A protein and the small-molecule ligand that binds it are described below.
Small molecule (SMILES): OC[C@H]1O[C@H](O[C@H]2[C@H](O)[C@@H](O)[C@@H](O)O[C@@H]2CO)[C@H](O)[C@@H](O)[C@@H]1O

Sequence of chain 1.A:
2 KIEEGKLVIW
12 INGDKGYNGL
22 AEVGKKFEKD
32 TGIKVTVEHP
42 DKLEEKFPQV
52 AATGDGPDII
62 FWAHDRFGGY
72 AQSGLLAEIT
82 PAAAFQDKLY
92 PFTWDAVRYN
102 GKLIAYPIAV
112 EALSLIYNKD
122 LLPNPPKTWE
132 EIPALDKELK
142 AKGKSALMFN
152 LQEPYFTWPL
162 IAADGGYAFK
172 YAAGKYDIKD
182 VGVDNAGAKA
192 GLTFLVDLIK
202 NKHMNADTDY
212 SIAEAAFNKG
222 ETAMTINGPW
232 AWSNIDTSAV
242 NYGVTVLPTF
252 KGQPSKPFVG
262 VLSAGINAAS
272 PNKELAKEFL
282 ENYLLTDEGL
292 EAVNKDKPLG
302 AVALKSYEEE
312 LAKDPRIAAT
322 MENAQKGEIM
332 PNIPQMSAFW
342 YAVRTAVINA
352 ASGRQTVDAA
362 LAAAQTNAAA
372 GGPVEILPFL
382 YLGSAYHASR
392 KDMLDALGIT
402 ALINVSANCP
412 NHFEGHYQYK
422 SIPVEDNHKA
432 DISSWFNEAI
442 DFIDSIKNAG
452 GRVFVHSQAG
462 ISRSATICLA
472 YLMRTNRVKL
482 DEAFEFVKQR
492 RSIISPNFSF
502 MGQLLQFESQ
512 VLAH

Binding-site contacts:
Ligand atom C6 contacts residue GLU154 of chain 1.A at 3.3 Å.
Ligand atom O2 contacts residue MET331 of chain 1.A at 3.7 Å.
Ligand atom O5 contacts residue ASP15 of chain 1.A at 3.9 Å.
Ligand atom O2 contacts residue ALA64 of chain 1.A at 3.6 Å.
Ligand atom C6 contacts residue PHE157 of chain 1.A at 3.8 Å (hydrophobic).
Ligand atom O1 contacts residue LYS16 of chain 1.A at 2.9 Å (salt-bridge).
Ligand atom C3 contacts residue TRP63 of chain 1.A at 3.6 Å (hydrophobic).
Ligand atom C6 contacts residue PRO155 of chain 1.A at 3.8 Å (hydrophobic).
Ligand atom C6 contacts residue TRP341 of chain 1.A at 3.6 Å (hydrophobic).
Ligand atom O1 contacts residue ASN13 of chain 1.A at 3.6 Å (h-bond).
Ligand atom O4 contacts residue TRP341 of chain 1.A at 3.8 Å.
Ligand atom C1 contacts residue ASP15 of chain 1.A at 3.4 Å.
Ligand atom C2 contacts residue GLU112 of chain 1.A at 3.4 Å.
Ligand atom O2 contacts residue TRP63 of chain 1.A at 3.3 Å (h-bond).
Ligand atom C1 contacts residue TRP231 of chain 1.A at 3.7 Å (hydrophobic).
Ligand atom O4 contacts residue ARG67 of chain 1.A at 2.9 Å (salt-bridge).
Ligand atom O4 contacts residue ARG345 of chain 1.A at 3.3 Å (salt-bridge).
Ligand atom C2 contacts residue TRP231 of chain 1.A at 3.8 Å (hydrophobic).
Ligand atom O6 contacts residue TYR156 of chain 1.A at 3.2 Å (h-bond).
Ligand atom O3 contacts residue ARG67 of chain 1.A at 3.2 Å (salt-bridge).
Ligand atom C4 contacts residue TRP341 of chain 1.A at 3.6 Å (hydrophobic).
Ligand atom O2 contacts residue ASP66 of chain 1.A at 2.5 Å (salt-bridge).
Ligand atom O3 contacts residue GLU112 of chain 1.A at 3.7 Å.
Ligand atom C5 contacts residue GLU154 of chain 1.A at 3.8 Å.
Ligand atom C3 contacts residue ASP66 of chain 1.A at 3.6 Å.
Ligand atom C6 contacts residue ARG345 of chain 1.A at 3.8 Å.
Ligand atom C2 contacts residue LYS16 of chain 1.A at 3.8 Å.
Ligand atom O3 contacts residue TRP63 of chain 1.A at 3.3 Å (h-bond).
Ligand atom O6 contacts residue GLU154 of chain 1.A at 2.3 Å (salt-bridge).
Ligand atom C6 contacts residue TYR156 of chain 1.A at 3.7 Å (hydrophobic).
Ligand atom O2 contacts residue GLU112 of chain 1.A at 2.5 Å (salt-bridge).
Ligand atom C2 contacts residue ASP66 of chain 1.A at 3.3 Å.
Ligand atom O3 contacts residue ALA64 of chain 1.A at 3.4 Å.
Ligand atom O1 contacts residue ASP15 of chain 1.A at 2.9 Å (salt-bridge).
Ligand atom O5 contacts residue TYR156 of chain 1.A at 3.1 Å.
Ligand atom O3 contacts residue ASP66 of chain 1.A at 2.8 Å (salt-bridge).
Ligand atom C1 contacts residue TYR156 of chain 1.A at 3.4 Å (hydrophobic).
Ligand atom O6 contacts residue PRO155 of chain 1.A at 3.3 Å.
Ligand atom C1 contacts residue LYS16 of chain 1.A at 3.6 Å.
Ligand atom O2 contacts residue LYS16 of chain 1.A at 2.9 Å (salt-bridge).